Sequence of chain 1.A:
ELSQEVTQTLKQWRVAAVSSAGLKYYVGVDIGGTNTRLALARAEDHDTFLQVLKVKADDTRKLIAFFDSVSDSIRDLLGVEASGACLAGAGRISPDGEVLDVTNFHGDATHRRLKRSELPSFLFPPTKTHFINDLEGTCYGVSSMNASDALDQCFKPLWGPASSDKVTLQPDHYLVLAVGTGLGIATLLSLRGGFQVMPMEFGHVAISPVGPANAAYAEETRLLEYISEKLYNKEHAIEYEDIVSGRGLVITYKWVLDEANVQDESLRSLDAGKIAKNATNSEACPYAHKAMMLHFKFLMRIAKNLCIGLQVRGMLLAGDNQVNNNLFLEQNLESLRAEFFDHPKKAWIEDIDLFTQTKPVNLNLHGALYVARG

The protein below binds the small molecule below.
Small molecule (SMILES): OC[C@H]1O[C@@H](O)[C@H](O)[C@@H](O)[C@@H]1O

Binding-site contacts:
Ligand atom C5 contacts residue GLY196 of chain 2.A at 3.7 Å.
Ligand atom O1 contacts residue ASN116 of chain 2.A at 3.2 Å (h-bond).
Ligand atom O6 contacts residue ALA102 of chain 2.A at 3.3 Å.
Ligand atom O5 contacts residue GLY194 of chain 2.A at 3.7 Å.
Ligand atom O3 contacts residue GLY103 of chain 2.A at 3.2 Å (h-bond).
Ligand atom C6 contacts residue GLY194 of chain 2.A at 4.0 Å.
Ligand atom C1 contacts residue GLU258 of chain 2.A at 3.2 Å.
Ligand atom O4 contacts residue ASP146 of chain 2.A at 2.5 Å (salt-bridge).
Ligand atom O2 contacts residue TRP365 of chain 1.A at 4.1 Å.
Ligand atom C1 contacts residue HIS221 of chain 2.A at 3.4 Å.
Ligand atom O4 contacts residue LEU147 of chain 2.A at 4.0 Å.
Ligand atom O2 contacts residue GLU218 of chain 2.A at 2.6 Å (salt-bridge).
Ligand atom C2 contacts residue ALA102 of chain 2.A at 3.9 Å (hydrophobic).
Ligand atom O5 contacts residue GLU258 of chain 2.A at 3.7 Å.
Ligand atom O1 contacts residue HIS221 of chain 2.A at 3.0 Å (h-bond).
Ligand atom C4 contacts residue ASN145 of chain 2.A at 4.1 Å.
Ligand atom O5 contacts residue LEU195 of chain 2.A at 4.0 Å.
Ligand atom C3 contacts residue GLU218 of chain 2.A at 3.4 Å.
Ligand atom C2 contacts residue HIS221 of chain 2.A at 3.6 Å.
Ligand atom O4 contacts residue ASN145 of chain 2.A at 3.5 Å (h-bond).
Ligand atom C6 contacts residue LEU195 of chain 2.A at 4.0 Å (hydrophobic).
Ligand atom C3 contacts residue ALA102 of chain 2.A at 4.1 Å (hydrophobic).
Ligand atom O4 contacts residue GLY196 of chain 2.A at 3.9 Å.
Ligand atom C3 contacts residue ASN145 of chain 2.A at 3.9 Å.
Ligand atom O3 contacts residue ASN145 of chain 2.A at 2.9 Å (h-bond).
Ligand atom O2 contacts residue THR115 of chain 2.A at 2.9 Å (h-bond).
Ligand atom C4 contacts residue ASP146 of chain 2.A at 3.3 Å.
Ligand atom O3 contacts residue GLU218 of chain 2.A at 2.6 Å (salt-bridge).
Ligand atom C2 contacts residue THR115 of chain 2.A at 3.5 Å.
Ligand atom C1 contacts residue LEU195 of chain 2.A at 4.0 Å (hydrophobic).
Ligand atom C6 contacts residue GLY196 of chain 2.A at 3.5 Å.
Ligand atom C5 contacts residue LEU195 of chain 2.A at 3.6 Å (hydrophobic).
Ligand atom O6 contacts residue ASP146 of chain 2.A at 2.5 Å (salt-bridge).
Ligand atom O1 contacts residue GLU258 of chain 2.A at 2.6 Å (salt-bridge).
Ligand atom O3 contacts residue ALA102 of chain 2.A at 3.6 Å.
Ligand atom C6 contacts residue ASP146 of chain 2.A at 3.4 Å.
Ligand atom O1 contacts residue THR115 of chain 2.A at 3.8 Å.
Ligand atom C2 contacts residue GLU218 of chain 2.A at 3.5 Å.
Ligand atom O2 contacts residue HIS221 of chain 2.A at 2.7 Å (h-bond).
Ligand atom C4 contacts residue ALA102 of chain 2.A at 4.0 Å (hydrophobic).

Sequence of chain 2.A:
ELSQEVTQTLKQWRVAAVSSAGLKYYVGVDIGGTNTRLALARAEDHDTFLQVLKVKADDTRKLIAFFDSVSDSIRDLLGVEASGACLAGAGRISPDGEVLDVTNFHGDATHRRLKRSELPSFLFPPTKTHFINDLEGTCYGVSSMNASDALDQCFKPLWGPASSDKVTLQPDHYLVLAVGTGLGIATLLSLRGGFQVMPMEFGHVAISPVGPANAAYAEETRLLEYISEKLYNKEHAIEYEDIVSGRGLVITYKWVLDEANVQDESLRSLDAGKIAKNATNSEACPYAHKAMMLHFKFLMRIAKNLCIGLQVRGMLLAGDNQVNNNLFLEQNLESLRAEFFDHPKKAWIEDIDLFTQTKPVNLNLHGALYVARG